A protein and the small-molecule ligand that binds it are described below.
Small molecule (SMILES): N[C@@H](Cc1conc1O)C(=O)O

Binding-site contacts:
Ligand atom C43 contacts residue THR91 of chain 1.A at 3.7 Å.
Ligand atom N1 contacts residue TYR61 of chain 1.A at 3.7 Å.
Ligand atom O41 contacts residue SER142 of chain 1.A at 3.9 Å.
Ligand atom C43 contacts residue TYR61 of chain 1.A at 3.6 Å (hydrophobic).
Ligand atom C5 contacts residue GLU193 of chain 1.A at 3.4 Å.
Ligand atom N2 contacts residue GLU193 of chain 1.A at 3.2 Å (salt-bridge).
Ligand atom O42 contacts residue SER142 of chain 1.A at 2.9 Å (h-bond).
Ligand atom N1 contacts residue THR91 of chain 1.A at 2.9 Å (h-bond).
Ligand atom C3 contacts residue THR143 of chain 1.A at 3.6 Å.
Ligand atom N1 contacts residue TYR220 of chain 1.A at 3.7 Å.
Ligand atom C5 contacts residue TYR61 of chain 1.A at 3.6 Å (hydrophobic).
Ligand atom C43 contacts residue ARG96 of chain 1.A at 3.4 Å.
Ligand atom C42 contacts residue GLU193 of chain 1.A at 3.2 Å.
Ligand atom N1 contacts residue PRO89 of chain 1.A at 2.9 Å (h-bond).
Ligand atom O41 contacts residue TYR61 of chain 1.A at 3.4 Å.
Ligand atom O31 contacts residue THR143 of chain 1.A at 2.6 Å (h-bond).
Ligand atom C42 contacts residue TYR61 of chain 1.A at 4.0 Å (hydrophobic).
Ligand atom O41 contacts residue THR91 of chain 1.A at 3.0 Å (h-bond).
Ligand atom C41 contacts residue GLU193 of chain 1.A at 4.0 Å.
Ligand atom O41 contacts residue LEU90 of chain 1.A at 3.8 Å.
Ligand atom C4 contacts residue LEU138 of chain 1.A at 4.1 Å (hydrophobic).
Ligand atom C3 contacts residue GLU193 of chain 1.A at 3.7 Å.
Ligand atom C4 contacts residue GLU193 of chain 1.A at 3.5 Å.
Ligand atom C42 contacts residue THR91 of chain 1.A at 3.4 Å.
Ligand atom C5 contacts residue MET196 of chain 1.A at 3.4 Å (hydrophobic).
Ligand atom O42 contacts residue TYR61 of chain 1.A at 3.6 Å.
Ligand atom O41 contacts residue PRO89 of chain 1.A at 3.8 Å.
Ligand atom C41 contacts residue TYR61 of chain 1.A at 3.7 Å (hydrophobic).
Ligand atom O1 contacts residue GLU193 of chain 1.A at 3.5 Å (salt-bridge).
Ligand atom O1 contacts residue MET196 of chain 1.A at 3.5 Å.
Ligand atom N1 contacts residue GLU193 of chain 1.A at 2.7 Å (salt-bridge).
Ligand atom O1 contacts residue THR174 of chain 1.A at 4.0 Å.
Ligand atom C41 contacts residue LEU138 of chain 1.A at 4.0 Å (hydrophobic).
Ligand atom N2 contacts residue LEU192 of chain 1.A at 3.8 Å.
Ligand atom O42 contacts residue ARG96 of chain 1.A at 2.9 Å (salt-bridge).
Ligand atom C42 contacts residue SER142 of chain 1.A at 3.3 Å.
Ligand atom C4 contacts residue TYR61 of chain 1.A at 4.1 Å (hydrophobic).
Ligand atom C43 contacts residue SER142 of chain 1.A at 3.3 Å.
Ligand atom O42 contacts residue GLY141 of chain 1.A at 3.2 Å.
Ligand atom O41 contacts residue ARG96 of chain 1.A at 2.7 Å (salt-bridge).

Sequence of chain 1.A:
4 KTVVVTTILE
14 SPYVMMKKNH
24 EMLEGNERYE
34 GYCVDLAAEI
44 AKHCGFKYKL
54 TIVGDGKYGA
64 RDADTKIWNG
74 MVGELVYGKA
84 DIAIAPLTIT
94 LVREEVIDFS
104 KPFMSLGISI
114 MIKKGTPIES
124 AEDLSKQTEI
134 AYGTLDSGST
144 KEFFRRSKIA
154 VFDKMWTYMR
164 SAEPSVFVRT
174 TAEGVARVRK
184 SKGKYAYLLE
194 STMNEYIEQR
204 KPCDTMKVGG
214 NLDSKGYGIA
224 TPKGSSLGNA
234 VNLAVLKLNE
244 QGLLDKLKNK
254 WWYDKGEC